Binding-site contacts:
Ligand atom C17 contacts residue DQH1 of chain 1.FD at 3.6 Å.
Ligand atom C16 contacts residue TRP76 of chain 1.R at 3.7 Å (hydrophobic).
Ligand atom O30 contacts residue GLN70 of chain 1.R at 3.6 Å.
Ligand atom O12 contacts residue DQH1 of chain 1.FD at 2.9 Å.
Ligand atom C9 contacts residue TYR49 of chain 1.R at 3.5 Å (hydrophobic).
Ligand atom O30 contacts residue PHE51 of chain 1.R at 3.5 Å.
Ligand atom O24 contacts residue ASP80 of chain 1.R at 2.6 Å (salt-bridge).
Ligand atom O27 contacts residue HIS74 of chain 1.R at 2.8 Å (h-bond).
Ligand atom O30 contacts residue THR72 of chain 1.R at 3.1 Å (h-bond).
Ligand atom C10 contacts residue TYR49 of chain 1.R at 3.8 Å (hydrophobic).
Ligand atom C17 contacts residue TRP76 of chain 1.R at 3.9 Å (hydrophobic).
Ligand atom C6 contacts residue GLN102 of chain 1.R at 3.6 Å.
Ligand atom C16 contacts residue ASP80 of chain 1.R at 3.4 Å.
Ligand atom O13 contacts residue TYR49 of chain 1.R at 2.6 Å (h-bond).
Ligand atom C17 contacts residue ASP80 of chain 1.R at 3.3 Å.
Ligand atom C2 contacts residue THR72 of chain 1.R at 3.7 Å.
Ligand atom O23 contacts residue GLN41 of chain 1.R at 3.3 Å (h-bond).
Ligand atom O13 contacts residue THR72 of chain 1.R at 3.6 Å.
Ligand atom C10 contacts residue HIS74 of chain 1.R at 3.8 Å.
Ligand atom C19 contacts residue DQH1 of chain 1.FD at 3.2 Å.
Ligand atom O27 contacts residue PHE42 of chain 1.R at 3.6 Å.
Ligand atom O27 contacts residue TYR49 of chain 1.R at 3.2 Å.
Ligand atom O29 contacts residue PHE136 of chain 1.R at 3.5 Å.
Ligand atom O27 contacts residue SER38 of chain 1.R at 2.6 Å (h-bond).
Ligand atom C4 contacts residue DQH1 of chain 1.FD at 3.5 Å.
Ligand atom O29 contacts residue GLN102 of chain 1.R at 2.5 Å (h-bond).
Ligand atom C10 contacts residue SER38 of chain 1.R at 3.1 Å.
Ligand atom C11 contacts residue HIS74 of chain 1.R at 3.6 Å.
Ligand atom C11 contacts residue DQH1 of chain 1.FD at 3.8 Å.
Ligand atom C1 contacts residue TRP29 of chain 1.R at 3.9 Å (hydrophobic).
Ligand atom C14 contacts residue HIS74 of chain 1.R at 3.8 Å.
Ligand atom C18 contacts residue DQH1 of chain 1.FD at 3.2 Å.
Ligand atom C14 contacts residue DQH1 of chain 1.FD at 3.7 Å.
Ligand atom O13 contacts residue PHE51 of chain 1.R at 3.3 Å.
Ligand atom O23 contacts residue DQH1 of chain 1.FD at 2.6 Å (h-bond).
Ligand atom C9 contacts residue THR72 of chain 1.R at 3.8 Å.
Ligand atom O24 contacts residue TRP76 of chain 1.R at 3.8 Å.
Ligand atom O24 contacts residue DQH1 of chain 1.FD at 3.5 Å (h-bond).
Ligand atom C19 contacts residue SER38 of chain 1.R at 3.8 Å.
Ligand atom C10 contacts residue DQH1 of chain 1.FD at 3.9 Å.

The small molecule below binds the protein below.
Small molecule (SMILES): O=C1c2c(O)cc(O)cc2O[C@H](c2ccc(O)c(O)c2)[C@H]1O

Sequence of chain 1.R:
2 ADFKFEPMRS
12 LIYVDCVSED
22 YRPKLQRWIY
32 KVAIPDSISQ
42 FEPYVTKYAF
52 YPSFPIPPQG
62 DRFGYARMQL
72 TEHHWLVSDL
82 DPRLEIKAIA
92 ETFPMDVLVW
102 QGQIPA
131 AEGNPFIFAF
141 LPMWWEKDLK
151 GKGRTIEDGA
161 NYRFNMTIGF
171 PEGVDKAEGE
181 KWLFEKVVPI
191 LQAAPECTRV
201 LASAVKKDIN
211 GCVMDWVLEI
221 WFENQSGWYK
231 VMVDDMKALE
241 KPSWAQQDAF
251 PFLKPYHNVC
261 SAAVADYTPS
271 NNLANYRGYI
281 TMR